A protein and the small-molecule ligand that binds it are described below.
Small molecule (SMILES): CCCC(N)=O

Binding-site contacts:
Ligand atom C3 contacts residue THR233 of chain 2.A at 4.0 Å.
Ligand atom CA contacts residue MET84 of chain 2.A at 4.1 Å (hydrophobic).
Ligand atom NA contacts residue TYR83 of chain 2.A at 3.8 Å.
Ligand atom OA contacts residue TYR150 of chain 2.A at 2.9 Å (h-bond).
Ligand atom C3 contacts residue TYR83 of chain 2.A at 3.0 Å (hydrophobic).
Ligand atom C3 contacts residue MET84 of chain 2.A at 4.4 Å (hydrophobic).
Ligand atom C2 contacts residue TYR83 of chain 2.A at 3.2 Å (hydrophobic).
Ligand atom C3 contacts residue PRO107 of chain 2.A at 4.1 Å (hydrophobic).
Ligand atom CA contacts residue TYR150 of chain 2.A at 3.4 Å (hydrophobic).
Ligand atom C2 contacts residue PRO107 of chain 2.A at 3.7 Å (hydrophobic).
Ligand atom OA contacts residue TYR152 of chain 2.A at 3.3 Å.
Ligand atom C2 contacts residue TYR104 of chain 2.A at 4.2 Å (hydrophobic).
Ligand atom C2 contacts residue MET84 of chain 2.A at 4.2 Å (hydrophobic).
Ligand atom NA contacts residue SER85 of chain 2.A at 2.9 Å (h-bond).
Ligand atom OA contacts residue MET84 of chain 2.A at 2.9 Å.
Ligand atom C1 contacts residue THR233 of chain 2.A at 3.4 Å.
Ligand atom CA contacts residue TYR104 of chain 2.A at 4.2 Å (hydrophobic).
Ligand atom CA contacts residue TYR83 of chain 2.A at 4.0 Å (hydrophobic).
Ligand atom CA contacts residue TYR152 of chain 2.A at 3.0 Å (hydrophobic).
Ligand atom NA contacts residue PRO107 of chain 2.A at 2.8 Å (h-bond).
Ligand atom NA contacts residue TYR104 of chain 2.A at 2.9 Å (h-bond).
Ligand atom CA contacts residue SER85 of chain 2.A at 3.9 Å.
Ligand atom C2 contacts residue ASN106 of chain 2.A at 3.8 Å.
Ligand atom OA contacts residue TYR83 of chain 2.A at 3.5 Å (h-bond).
Ligand atom OA contacts residue SER85 of chain 2.A at 2.7 Å (h-bond).
Ligand atom C1 contacts residue PRO107 of chain 2.A at 3.2 Å (hydrophobic).
Ligand atom OA contacts residue TYR104 of chain 2.A at 4.2 Å.
Ligand atom C1 contacts residue TYR152 of chain 2.A at 3.2 Å (hydrophobic).
Ligand atom NA contacts residue ARG88 of chain 2.A at 4.4 Å.
Ligand atom C3 contacts residue TYR150 of chain 2.A at 4.4 Å (hydrophobic).
Ligand atom NA contacts residue TYR152 of chain 2.A at 3.4 Å.
Ligand atom C1 contacts residue TYR150 of chain 2.A at 4.4 Å (hydrophobic).
Ligand atom NA contacts residue TYR108 of chain 2.A at 3.2 Å.
Ligand atom CA contacts residue PRO107 of chain 2.A at 3.8 Å (hydrophobic).
Ligand atom NA contacts residue GLU109 of chain 2.A at 3.9 Å.

Sequence of chain 2.A:
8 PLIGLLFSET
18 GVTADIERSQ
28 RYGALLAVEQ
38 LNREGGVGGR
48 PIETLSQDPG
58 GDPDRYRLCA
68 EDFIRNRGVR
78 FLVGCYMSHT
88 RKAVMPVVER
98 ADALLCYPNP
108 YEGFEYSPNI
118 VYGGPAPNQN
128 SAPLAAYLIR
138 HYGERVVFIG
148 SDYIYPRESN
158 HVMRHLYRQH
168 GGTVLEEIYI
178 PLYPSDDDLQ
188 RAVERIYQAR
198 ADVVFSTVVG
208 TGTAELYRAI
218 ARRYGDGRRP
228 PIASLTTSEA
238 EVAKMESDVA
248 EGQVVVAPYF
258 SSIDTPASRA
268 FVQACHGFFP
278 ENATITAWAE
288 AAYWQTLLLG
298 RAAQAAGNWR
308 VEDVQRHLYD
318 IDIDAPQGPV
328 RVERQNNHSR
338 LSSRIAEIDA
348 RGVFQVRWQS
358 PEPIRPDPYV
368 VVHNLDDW